Sequence of chain 1.A:
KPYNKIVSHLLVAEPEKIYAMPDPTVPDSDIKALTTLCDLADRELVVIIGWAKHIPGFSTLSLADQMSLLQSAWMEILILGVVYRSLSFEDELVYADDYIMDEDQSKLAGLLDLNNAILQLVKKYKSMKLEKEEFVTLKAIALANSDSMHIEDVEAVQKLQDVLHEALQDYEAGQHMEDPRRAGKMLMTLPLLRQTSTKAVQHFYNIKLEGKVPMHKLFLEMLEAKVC

Binding-site contacts:
Ligand atom C8 contacts residue TYR111 of chain 1.A at 3.5 Å (hydrophobic).
Ligand atom C7 contacts residue ALA216 of chain 1.A at 4.0 Å (hydrophobic).
Ligand atom C1 contacts residue PHE220 of chain 1.A at 3.8 Å (hydrophobic).
Ligand atom C11 contacts residue LEU94 of chain 1.A at 4.0 Å (hydrophobic).
Ligand atom O1 contacts residue TYR111 of chain 1.A at 3.6 Å.
Ligand atom C13 contacts residue TYR111 of chain 1.A at 3.8 Å (hydrophobic).
Ligand atom C8 contacts residue ASN131 of chain 1.A at 3.6 Å.
Ligand atom C8 contacts residue PHE220 of chain 1.A at 4.1 Å (hydrophobic).
Ligand atom C9 contacts residue ASN131 of chain 1.A at 3.7 Å.
Ligand atom C4 contacts residue TYR111 of chain 1.A at 4.1 Å (hydrophobic).
Ligand atom C12 contacts residue VAL98 of chain 1.A at 4.1 Å (hydrophobic).
Ligand atom C12 contacts residue LEU94 of chain 1.A at 3.5 Å (hydrophobic).
Ligand atom C9 contacts residue LEU127 of chain 1.A at 4.0 Å (hydrophobic).
Ligand atom O2 contacts residue GLU60 of chain 1.A at 2.5 Å (salt-bridge).
Ligand atom C14 contacts residue LEU56 of chain 1.A at 4.0 Å (hydrophobic).
Ligand atom C8 contacts residue ILE134 of chain 1.A at 3.9 Å (hydrophobic).
Ligand atom O1 contacts residue ASN131 of chain 1.A at 2.8 Å (h-bond).
Ligand atom C15 contacts residue ALA57 of chain 1.A at 3.7 Å (hydrophobic).
Ligand atom C9 contacts residue TYR111 of chain 1.A at 3.1 Å (hydrophobic).
Ligand atom C6 contacts residue PHE220 of chain 1.A at 3.6 Å (hydrophobic).
Ligand atom C5 contacts residue LEU94 of chain 1.A at 4.1 Å (hydrophobic).
Ligand atom O1 contacts residue ILE134 of chain 1.A at 3.6 Å.
Ligand atom O1 contacts residue LEU130 of chain 1.A at 3.4 Å.
Ligand atom C13 contacts residue GLU60 of chain 1.A at 3.2 Å.
Ligand atom C12 contacts residue TYR111 of chain 1.A at 3.7 Å (hydrophobic).
Ligand atom C3 contacts residue LEU53 of chain 1.A at 3.9 Å (hydrophobic).
Ligand atom C14 contacts residue GLU60 of chain 1.A at 3.2 Å.
Ligand atom C7 contacts residue PHE220 of chain 1.A at 3.8 Å (hydrophobic).
Ligand atom O2 contacts residue LEU94 of chain 1.A at 3.9 Å.
Ligand atom C11 contacts residue TYR111 of chain 1.A at 3.8 Å (hydrophobic).
Ligand atom C10 contacts residue TYR111 of chain 1.A at 3.7 Å (hydrophobic).
Ligand atom C14 contacts residue ALA57 of chain 1.A at 4.1 Å (hydrophobic).
Ligand atom C15 contacts residue LEU53 of chain 1.A at 3.6 Å (hydrophobic).
Ligand atom C10 contacts residue PHE220 of chain 1.A at 4.0 Å (hydrophobic).
Ligand atom C3 contacts residue PHE220 of chain 1.A at 3.8 Å (hydrophobic).
Ligand atom O2 contacts residue ARG101 of chain 1.A at 3.0 Å (salt-bridge).
Ligand atom C5 contacts residue MET91 of chain 1.A at 3.6 Å (hydrophobic).
Ligand atom C7 contacts residue ILE134 of chain 1.A at 4.0 Å (hydrophobic).
Ligand atom C6 contacts residue MET91 of chain 1.A at 4.0 Å (hydrophobic).
Ligand atom C14 contacts residue TYR111 of chain 1.A at 4.0 Å (hydrophobic).

The small molecule below binds the protein below.
Small molecule (SMILES): CC(C)(c1ccc(O)cc1)c1ccc(O)cc1